Sequence of chain 4.A:
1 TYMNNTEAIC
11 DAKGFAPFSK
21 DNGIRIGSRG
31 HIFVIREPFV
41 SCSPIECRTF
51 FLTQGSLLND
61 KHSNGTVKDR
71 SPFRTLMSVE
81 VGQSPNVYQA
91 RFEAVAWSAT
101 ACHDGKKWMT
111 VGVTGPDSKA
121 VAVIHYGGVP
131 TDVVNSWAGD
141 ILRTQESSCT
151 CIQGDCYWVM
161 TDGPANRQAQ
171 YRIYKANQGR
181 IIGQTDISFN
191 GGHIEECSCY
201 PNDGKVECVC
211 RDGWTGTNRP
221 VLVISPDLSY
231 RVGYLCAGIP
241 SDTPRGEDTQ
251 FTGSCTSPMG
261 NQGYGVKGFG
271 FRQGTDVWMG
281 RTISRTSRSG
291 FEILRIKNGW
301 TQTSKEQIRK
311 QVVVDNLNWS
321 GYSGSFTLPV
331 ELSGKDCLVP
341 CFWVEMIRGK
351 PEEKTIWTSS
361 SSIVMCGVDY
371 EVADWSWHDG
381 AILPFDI

A small-molecule ligand and the protein it binds are described below.
Small molecule (SMILES): [H]/N=C(\N)N[C@H]1C=C(C(=O)O)O[C@@H]([C@H](O)[C@H](O)CO)[C@@H]1NC(C)=O

Binding-site contacts:
Ligand atom O9 contacts residue ARG143 of chain 4.A at 2.9 Å (salt-bridge).
Ligand atom O1A contacts residue TYR264 of chain 4.A at 2.8 Å (h-bond).
Ligand atom C10 contacts residue ARG70 of chain 4.A at 3.5 Å.
Ligand atom O1B contacts residue ARG288 of chain 4.A at 3.1 Å (salt-bridge).
Ligand atom O8 contacts residue ARG211 of chain 4.A at 3.7 Å.
Ligand atom C5 contacts residue ASP69 of chain 4.A at 3.5 Å.
Ligand atom C8 contacts residue GLU195 of chain 4.A at 3.5 Å.
Ligand atom O1A contacts residue TYR322 of chain 4.A at 3.6 Å.
Ligand atom O8 contacts residue GLU195 of chain 4.A at 2.8 Å (salt-bridge).
Ligand atom C9 contacts residue ALA165 of chain 4.A at 3.6 Å (hydrophobic).
Ligand atom NH1 contacts residue GLU146 of chain 4.A at 2.7 Å (salt-bridge).
Ligand atom O10 contacts residue ASP69 of chain 4.A at 3.3 Å.
Ligand atom O1B contacts residue ARG36 of chain 4.A at 3.2 Å (salt-bridge).
Ligand atom C3 contacts residue ASP69 of chain 4.A at 3.0 Å.
Ligand atom O6 contacts residue TYR322 of chain 4.A at 3.7 Å.
Ligand atom C3 contacts residue TYR322 of chain 4.A at 3.6 Å (hydrophobic).
Ligand atom C1 contacts residue TYR322 of chain 4.A at 3.2 Å (hydrophobic).
Ligand atom O10 contacts residue ARG70 of chain 4.A at 2.5 Å (salt-bridge).
Ligand atom NH2 contacts residue ASP69 of chain 4.A at 2.9 Å (salt-bridge).
Ligand atom C11 contacts residue ILE141 of chain 4.A at 3.6 Å (hydrophobic).
Ligand atom NE contacts residue GLU37 of chain 4.A at 3.4 Å (salt-bridge).
Ligand atom NH1 contacts residue TRP97 of chain 4.A at 3.1 Å (h-bond).
Ligand atom C9 contacts residue GLU195 of chain 4.A at 3.1 Å.
Ligand atom NH2 contacts residue GLU37 of chain 4.A at 3.6 Å.
Ligand atom O1A contacts residue ARG288 of chain 4.A at 3.2 Å (salt-bridge).
Ligand atom C4 contacts residue ASP69 of chain 4.A at 3.1 Å.
Ligand atom C2 contacts residue TYR322 of chain 4.A at 3.2 Å (hydrophobic).
Ligand atom NH1 contacts residue GLU37 of chain 4.A at 3.7 Å.
Ligand atom O9 contacts residue GLU195 of chain 4.A at 2.7 Å (salt-bridge).
Ligand atom NH2 contacts residue ARG74 of chain 4.A at 2.9 Å (salt-bridge).
Ligand atom C11 contacts residue TRP97 of chain 4.A at 3.7 Å (hydrophobic).
Ligand atom O1A contacts residue ARG211 of chain 4.A at 3.8 Å.
Ligand atom C2 contacts residue ASP69 of chain 4.A at 3.7 Å.
Ligand atom O1B contacts residue TYR322 of chain 4.A at 3.4 Å (h-bond).
Ligand atom C3 contacts residue GLU37 of chain 4.A at 3.5 Å.
Ligand atom NH2 contacts residue TRP97 of chain 4.A at 2.9 Å (h-bond).
Ligand atom C1 contacts residue ARG288 of chain 4.A at 3.7 Å.
Ligand atom NE contacts residue ASP69 of chain 4.A at 2.6 Å (salt-bridge).
Ligand atom CZ contacts residue TRP97 of chain 4.A at 3.4 Å (hydrophobic).
Ligand atom CZ contacts residue GLU37 of chain 4.A at 3.5 Å.